Sequence of chain 1.A:
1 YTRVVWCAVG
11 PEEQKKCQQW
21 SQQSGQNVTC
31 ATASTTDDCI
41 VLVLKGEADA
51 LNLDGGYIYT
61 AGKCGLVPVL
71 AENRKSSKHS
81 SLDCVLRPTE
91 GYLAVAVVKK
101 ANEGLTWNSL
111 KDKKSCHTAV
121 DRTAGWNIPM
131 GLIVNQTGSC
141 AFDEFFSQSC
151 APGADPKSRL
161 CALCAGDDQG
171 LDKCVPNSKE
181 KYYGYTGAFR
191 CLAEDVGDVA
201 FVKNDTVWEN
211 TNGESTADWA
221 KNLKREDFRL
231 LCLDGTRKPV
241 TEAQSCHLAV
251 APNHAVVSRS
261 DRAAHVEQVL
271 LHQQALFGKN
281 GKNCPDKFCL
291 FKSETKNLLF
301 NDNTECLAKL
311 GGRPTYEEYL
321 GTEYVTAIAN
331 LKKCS

The small molecule below binds the protein below.
Small molecule (SMILES): CC(=O)N[C@H]1[C@H](O[C@H]2[C@H](O)[C@@H](NC(C)=O)CO[C@@H]2CO)O[C@H](CO)[C@@H](O)[C@@H]1O

Binding-site contacts:
Ligand atom O5 contacts residue ASN204 of chain 1.A at 2.2 Å (h-bond).
Ligand atom C3 contacts residue ASN204 of chain 1.A at 3.8 Å.
Ligand atom C8 contacts residue ALA243 of chain 1.A at 4.3 Å (hydrophobic).
Ligand atom C5 contacts residue ASP205 of chain 1.A at 3.9 Å.
Ligand atom C4 contacts residue LYS75 of chain 1.A at 4.1 Å.
Ligand atom O6 contacts residue GLU209 of chain 1.A at 4.2 Å.
Ligand atom C6 contacts residue SER76 of chain 1.A at 4.0 Å.
Ligand atom O4 contacts residue LYS75 of chain 1.A at 3.4 Å.
Ligand atom N2 contacts residue ASN204 of chain 1.A at 3.0 Å (h-bond).
Ligand atom C7 contacts residue ASN204 of chain 1.A at 3.6 Å.
Ligand atom C5 contacts residue ASN204 of chain 1.A at 3.6 Å.
Ligand atom O6 contacts residue ASP205 of chain 1.A at 2.7 Å (salt-bridge).
Ligand atom O5 contacts residue ASP205 of chain 1.A at 3.2 Å (salt-bridge).
Ligand atom C8 contacts residue GLU214 of chain 1.A at 3.7 Å.
Ligand atom O7 contacts residue LEU93 of chain 1.A at 3.8 Å.
Ligand atom C5 contacts residue TRP208 of chain 1.A at 3.5 Å (hydrophobic).
Ligand atom C7 contacts residue TRP208 of chain 1.A at 4.0 Å (hydrophobic).
Ligand atom C7 contacts residue LEU93 of chain 1.A at 3.9 Å (hydrophobic).
Ligand atom C8 contacts residue GLN244 of chain 1.A at 3.6 Å.
Ligand atom C8 contacts residue ARG225 of chain 1.A at 4.2 Å.
Ligand atom C6 contacts residue LYS75 of chain 1.A at 3.8 Å.
Ligand atom O5 contacts residue TRP208 of chain 1.A at 3.8 Å.
Ligand atom C8 contacts residue LEU93 of chain 1.A at 3.7 Å (hydrophobic).
Ligand atom C4 contacts residue ASP205 of chain 1.A at 4.4 Å.
Ligand atom O7 contacts residue ASN204 of chain 1.A at 3.8 Å.
Ligand atom C2 contacts residue ASN204 of chain 1.A at 2.5 Å.
Ligand atom C6 contacts residue ASP205 of chain 1.A at 3.6 Å.
Ligand atom C1 contacts residue TRP208 of chain 1.A at 3.7 Å (hydrophobic).
Ligand atom C8 contacts residue TRP208 of chain 1.A at 4.1 Å (hydrophobic).
Ligand atom C6 contacts residue TRP208 of chain 1.A at 3.5 Å (hydrophobic).
Ligand atom C3 contacts residue LYS75 of chain 1.A at 4.0 Å.
Ligand atom C4 contacts residue ASN204 of chain 1.A at 4.2 Å.
Ligand atom C1 contacts residue ASP205 of chain 1.A at 4.2 Å.
Ligand atom C5 contacts residue LYS75 of chain 1.A at 4.0 Å.
Ligand atom C1 contacts residue ASN204 of chain 1.A at 1.4 Å.
Ligand atom O7 contacts residue TRP208 of chain 1.A at 3.4 Å.